Binding-site contacts:
Ligand atom CD1 contacts residue TYR21 of chain 1.B at 4.0 Å (hydrophobic).
Ligand atom CR contacts residue LYS48 of chain 1.B at 4.2 Å.
Ligand atom CR contacts residue LEU5 of chain 1.B at 4.4 Å (hydrophobic).
Ligand atom CD2 contacts residue LYS60 of chain 1.B at 3.9 Å.
Ligand atom CD2 contacts residue LEU5 of chain 1.B at 4.3 Å (hydrophobic).
Ligand atom CD2 contacts residue LYS48 of chain 1.B at 4.1 Å.
Ligand atom CD1 contacts residue ASN27 of chain 1.B at 4.2 Å.
Ligand atom CG contacts residue HIS47 of chain 1.B at 3.7 Å.
Ligand atom O contacts residue HIS47 of chain 1.B at 2.8 Å (h-bond).
Ligand atom CH contacts residue TYR51 of chain 1.B at 4.0 Å (hydrophobic).
Ligand atom CE2 contacts residue GLY29 of chain 1.B at 3.6 Å.
Ligand atom CD1 contacts residue CYS44 of chain 1.B at 3.8 Å (hydrophobic).
Ligand atom BR contacts residue GLY29 of chain 1.B at 3.7 Å.
Ligand atom CE1 contacts residue CYS28 of chain 1.B at 3.8 Å (hydrophobic).
Ligand atom CH contacts residue HIS47 of chain 1.B at 1.6 Å.
Ligand atom CR contacts residue HIS47 of chain 1.B at 2.5 Å.
Ligand atom CD2 contacts residue HIS47 of chain 1.B at 4.3 Å.
Ligand atom BR contacts residue IPA1 of chain 1.F at 4.0 Å.
Ligand atom CG contacts residue ASN27 of chain 1.B at 4.4 Å.
Ligand atom CZ contacts residue IPA1 of chain 1.F at 4.2 Å.
Ligand atom BR contacts residue TYR21 of chain 1.B at 3.6 Å.
Ligand atom CH contacts residue LYS48 of chain 1.B at 3.7 Å.
Ligand atom O contacts residue VAL92 of chain 1.B at 3.5 Å.
Ligand atom O contacts residue CYS44 of chain 1.B at 3.3 Å.
Ligand atom CZ contacts residue CYS28 of chain 1.B at 4.4 Å (hydrophobic).
Ligand atom CE2 contacts residue LYS60 of chain 1.B at 3.8 Å.
Ligand atom CH contacts residue CYS44 of chain 1.B at 4.1 Å (hydrophobic).
Ligand atom CE1 contacts residue IPA1 of chain 1.F at 4.1 Å.
Ligand atom CR contacts residue CYS44 of chain 1.B at 4.1 Å (hydrophobic).
Ligand atom CZ contacts residue TYR21 of chain 1.B at 3.8 Å (hydrophobic).
Ligand atom CZ contacts residue GLY29 of chain 1.B at 3.6 Å.
Ligand atom CD2 contacts residue GLY29 of chain 1.B at 4.2 Å.
Ligand atom CE1 contacts residue TYR21 of chain 1.B at 3.0 Å (hydrophobic).
Ligand atom CG contacts residue LEU5 of chain 1.B at 4.3 Å (hydrophobic).
Ligand atom BR contacts residue GLY22 of chain 1.B at 3.4 Å.
Ligand atom CG contacts residue LYS48 of chain 1.B at 4.4 Å.
Ligand atom BR contacts residue VAL30 of chain 1.B at 3.9 Å.
Ligand atom CD1 contacts residue CYS28 of chain 1.B at 3.9 Å (hydrophobic).
Ligand atom CD1 contacts residue GLY29 of chain 1.B at 4.3 Å.
Ligand atom CE1 contacts residue GLY29 of chain 1.B at 3.8 Å.

Sequence of chain 1.B:
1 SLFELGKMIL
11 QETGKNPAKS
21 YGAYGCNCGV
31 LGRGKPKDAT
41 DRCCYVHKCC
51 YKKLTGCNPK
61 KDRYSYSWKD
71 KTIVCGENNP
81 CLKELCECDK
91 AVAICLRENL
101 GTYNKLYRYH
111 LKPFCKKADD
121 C

The small molecule below binds the protein below.
Small molecule (SMILES): O=C(CBr)c1ccc(Br)cc1

Sequence of chain 1.A:
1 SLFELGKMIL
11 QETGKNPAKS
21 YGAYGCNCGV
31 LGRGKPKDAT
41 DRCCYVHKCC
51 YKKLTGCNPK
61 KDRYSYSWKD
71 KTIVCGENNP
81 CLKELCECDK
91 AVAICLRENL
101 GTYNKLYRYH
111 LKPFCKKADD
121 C